Sequence of chain 1.C:
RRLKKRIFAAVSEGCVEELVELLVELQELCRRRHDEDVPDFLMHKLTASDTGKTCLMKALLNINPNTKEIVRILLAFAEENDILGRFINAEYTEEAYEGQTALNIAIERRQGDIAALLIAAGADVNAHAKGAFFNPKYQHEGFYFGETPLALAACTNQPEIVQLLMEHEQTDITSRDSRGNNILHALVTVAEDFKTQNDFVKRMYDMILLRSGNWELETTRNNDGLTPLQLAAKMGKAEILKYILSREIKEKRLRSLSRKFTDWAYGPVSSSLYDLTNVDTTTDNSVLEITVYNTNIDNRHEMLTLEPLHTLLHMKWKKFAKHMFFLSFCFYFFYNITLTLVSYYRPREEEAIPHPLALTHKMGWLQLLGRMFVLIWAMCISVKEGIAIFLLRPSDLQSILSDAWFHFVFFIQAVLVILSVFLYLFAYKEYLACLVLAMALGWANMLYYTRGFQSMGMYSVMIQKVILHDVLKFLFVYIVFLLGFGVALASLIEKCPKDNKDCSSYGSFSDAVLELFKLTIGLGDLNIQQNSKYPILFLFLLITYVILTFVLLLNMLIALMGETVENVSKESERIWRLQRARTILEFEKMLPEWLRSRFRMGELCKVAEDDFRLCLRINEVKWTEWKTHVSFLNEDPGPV

This protein binds this small molecule.
Small molecule (SMILES): NCCOB(c1ccccc1)c1ccccc1

Binding-site contacts:
Ligand atom C15 contacts residue HIS426 of chain 1.C at 3.3 Å.
Ligand atom C06 contacts residue HIS417 of chain 1.C at 3.5 Å.
Ligand atom C09 contacts residue HIS426 of chain 1.C at 3.4 Å.
Ligand atom C11 contacts residue HIS430 of chain 1.C at 4.2 Å.
Ligand atom C15 contacts residue ARG693 of chain 1.C at 4.0 Å.
Ligand atom C04 contacts residue ARG693 of chain 1.C at 3.4 Å.
Ligand atom C11 contacts residue LEU429 of chain 1.C at 3.8 Å (hydrophobic).
Ligand atom C11 contacts residue ARG696 of chain 1.C at 4.2 Å.
Ligand atom C02 contacts residue ARG693 of chain 1.C at 3.5 Å.
Ligand atom B01 contacts residue HIS426 of chain 1.C at 3.9 Å.
Ligand atom C16 contacts residue HIS426 of chain 1.C at 4.4 Å.
Ligand atom C16 contacts residue ARG693 of chain 1.C at 3.4 Å.
Ligand atom C05 contacts residue ARG416 of chain 1.C at 4.3 Å.
Ligand atom C12 contacts residue ARG696 of chain 1.C at 3.7 Å.
Ligand atom C07 contacts residue ARG693 of chain 1.C at 3.6 Å.
Ligand atom C05 contacts residue LEU420 of chain 1.C at 3.6 Å (hydrophobic).
Ligand atom C10 contacts residue LEU429 of chain 1.C at 3.5 Å (hydrophobic).
Ligand atom C04 contacts residue LEU420 of chain 1.C at 3.7 Å (hydrophobic).
Ligand atom C13 contacts residue ARG693 of chain 1.C at 4.4 Å.
Ligand atom C05 contacts residue ARG693 of chain 1.C at 3.9 Å.
Ligand atom C03 contacts residue LEU429 of chain 1.C at 3.8 Å (hydrophobic).
Ligand atom C05 contacts residue HIS417 of chain 1.C at 4.1 Å.
Ligand atom C09 contacts residue LEU429 of chain 1.C at 3.8 Å (hydrophobic).
Ligand atom B01 contacts residue ARG693 of chain 1.C at 3.8 Å.
Ligand atom C10 contacts residue HIS430 of chain 1.C at 3.7 Å.
Ligand atom C10 contacts residue HIS426 of chain 1.C at 4.1 Å.
Ligand atom C07 contacts residue THR421 of chain 1.C at 4.2 Å.
Ligand atom C04 contacts residue ALA697 of chain 1.C at 4.3 Å (hydrophobic).
Ligand atom C06 contacts residue ARG693 of chain 1.C at 4.2 Å.
Ligand atom C03 contacts residue ARG693 of chain 1.C at 3.6 Å.
Ligand atom C06 contacts residue THR421 of chain 1.C at 4.1 Å.
Ligand atom C07 contacts residue LEU420 of chain 1.C at 4.4 Å (hydrophobic).
Ligand atom C04 contacts residue LEU429 of chain 1.C at 4.1 Å (hydrophobic).
Ligand atom C04 contacts residue LEU694 of chain 1.C at 4.4 Å (hydrophobic).
Ligand atom C07 contacts residue HIS417 of chain 1.C at 4.1 Å.
Ligand atom C08 contacts residue HIS426 of chain 1.C at 4.0 Å.
Ligand atom C05 contacts residue LEU694 of chain 1.C at 3.8 Å (hydrophobic).
Ligand atom C06 contacts residue LEU420 of chain 1.C at 4.0 Å (hydrophobic).
Ligand atom O14 contacts residue HIS426 of chain 1.C at 3.9 Å.
Ligand atom O14 contacts residue ARG693 of chain 1.C at 3.3 Å.